The small molecule below binds the protein below.
Small molecule (SMILES): CC(C)C[C@H](NC(=O)[C@H](Cc1ccccc1)NC(=O)c1cnccn1)B(O)O

Sequence of chain 1.V:
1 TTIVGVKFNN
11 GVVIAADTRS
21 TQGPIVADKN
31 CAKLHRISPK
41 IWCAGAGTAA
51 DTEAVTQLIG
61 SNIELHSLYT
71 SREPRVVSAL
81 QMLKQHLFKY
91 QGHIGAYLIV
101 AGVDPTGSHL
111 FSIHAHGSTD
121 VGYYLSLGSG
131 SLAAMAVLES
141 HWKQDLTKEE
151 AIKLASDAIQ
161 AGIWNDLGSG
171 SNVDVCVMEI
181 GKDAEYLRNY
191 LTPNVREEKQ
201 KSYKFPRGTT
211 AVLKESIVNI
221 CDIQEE

Sequence of chain 1.BA:
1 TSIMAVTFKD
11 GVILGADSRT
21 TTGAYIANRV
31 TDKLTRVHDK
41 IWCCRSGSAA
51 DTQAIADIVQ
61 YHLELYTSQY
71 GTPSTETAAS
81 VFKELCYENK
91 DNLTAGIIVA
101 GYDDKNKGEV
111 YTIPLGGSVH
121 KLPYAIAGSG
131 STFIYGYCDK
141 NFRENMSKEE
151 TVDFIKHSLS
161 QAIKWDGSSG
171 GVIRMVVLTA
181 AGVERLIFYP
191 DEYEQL

Binding-site contacts:
Ligand atom C25 contacts residue LYS33 of chain 1.BA at 3.9 Å.
Ligand atom C22 contacts residue SER46 of chain 1.BA at 3.9 Å.
Ligand atom C6 contacts residue SER118 of chain 1.V at 3.4 Å.
Ligand atom O8 contacts residue ALA49 of chain 1.BA at 3.0 Å (h-bond).
Ligand atom O28 contacts residue SER168 of chain 1.BA at 3.9 Å.
Ligand atom O19 contacts residue THR20 of chain 1.BA at 3.5 Å.
Ligand atom C11 contacts residue THR21 of chain 1.BA at 3.6 Å.
Ligand atom C21 contacts residue THR1 of chain 1.BA at 2.4 Å.
Ligand atom C21 contacts residue GLY47 of chain 1.BA at 3.8 Å.
Ligand atom C22 contacts residue THR1 of chain 1.BA at 2.8 Å.
Ligand atom C10 contacts residue GLY47 of chain 1.BA at 3.5 Å.
Ligand atom C24 contacts residue ARG45 of chain 1.BA at 3.5 Å.
Ligand atom N9 contacts residue THR21 of chain 1.BA at 3.3 Å (h-bond).
Ligand atom O27 contacts residue GLY47 of chain 1.BA at 3.4 Å (h-bond).
Ligand atom C23 contacts residue GLY47 of chain 1.BA at 3.5 Å.
Ligand atom B26 contacts residue LYS33 of chain 1.BA at 3.8 Å.
Ligand atom C24 contacts residue GLY47 of chain 1.BA at 3.9 Å.
Ligand atom C3 contacts residue THR21 of chain 1.BA at 3.2 Å.
Ligand atom C21 contacts residue LYS33 of chain 1.BA at 3.9 Å.
Ligand atom C13 contacts residue GLY47 of chain 1.BA at 3.6 Å.
Ligand atom C18 contacts residue GLY47 of chain 1.BA at 3.7 Å.
Ligand atom C3 contacts residue THR22 of chain 1.BA at 3.4 Å.
Ligand atom C24 contacts residue THR52 of chain 1.BA at 3.7 Å.
Ligand atom B26 contacts residue THR1 of chain 1.BA at 1.4 Å.
Ligand atom N20 contacts residue THR1 of chain 1.BA at 3.7 Å.
Ligand atom O19 contacts residue THR21 of chain 1.BA at 3.1 Å (h-bond).
Ligand atom O27 contacts residue THR1 of chain 1.BA at 2.4 Å (h-bond).
Ligand atom C6 contacts residue HIS114 of chain 1.V at 3.3 Å.
Ligand atom C22 contacts residue GLY47 of chain 1.BA at 3.7 Å.
Ligand atom O28 contacts residue THR1 of chain 1.BA at 2.3 Å (h-bond).
Ligand atom N20 contacts residue GLY47 of chain 1.BA at 2.9 Å (h-bond).
Ligand atom N1 contacts residue SER118 of chain 1.V at 3.8 Å.
Ligand atom O8 contacts residue SER48 of chain 1.BA at 3.8 Å.
Ligand atom C25 contacts residue THR20 of chain 1.BA at 3.6 Å.
Ligand atom C22 contacts residue LYS33 of chain 1.BA at 3.9 Å.
Ligand atom C5 contacts residue HIS114 of chain 1.V at 3.2 Å.
Ligand atom C14 contacts residue GLY47 of chain 1.BA at 3.9 Å.
Ligand atom N1 contacts residue ALA49 of chain 1.BA at 3.8 Å.
Ligand atom N4 contacts residue THR22 of chain 1.BA at 2.6 Å (h-bond).
Ligand atom C5 contacts residue THR22 of chain 1.BA at 3.6 Å.